Sequence of chain 1.E:
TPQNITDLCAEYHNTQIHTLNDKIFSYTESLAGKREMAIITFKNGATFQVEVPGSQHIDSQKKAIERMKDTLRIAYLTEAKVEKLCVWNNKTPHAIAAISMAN

This small molecule binds to this protein.
Small molecule (SMILES): O=C(NCCN1CCOCC1)c1cc(O[C@H]2O[C@H](CO)[C@H](O)[C@H](O)[C@H]2O)cc([N+](=O)[O-])c1

Sequence of chain 1.D:
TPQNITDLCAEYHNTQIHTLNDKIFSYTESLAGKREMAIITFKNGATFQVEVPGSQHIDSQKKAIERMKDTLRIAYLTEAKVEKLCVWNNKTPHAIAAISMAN

Binding-site contacts:
Ligand atom C2B contacts residue HIS13 of chain 1.D at 4.0 Å.
Ligand atom C2B contacts residue GLU11 of chain 1.D at 2.9 Å.
Ligand atom C2 contacts residue LYS91 of chain 1.D at 3.9 Å.
Ligand atom O6 contacts residue GLN56 of chain 1.D at 3.9 Å.
Ligand atom C6B contacts residue GLU11 of chain 1.D at 4.0 Å.
Ligand atom C2 contacts residue ASN90 of chain 1.D at 4.0 Å.
Ligand atom O2' contacts residue TYR12 of chain 1.D at 3.4 Å.
Ligand atom O1 contacts residue TRP88 of chain 1.D at 3.9 Å.
Ligand atom O4 contacts residue GLU51 of chain 1.D at 2.6 Å (salt-bridge).
Ligand atom O6 contacts residue GLN61 of chain 1.D at 3.0 Å (h-bond).
Ligand atom O2 contacts residue ASN90 of chain 1.D at 3.0 Å (h-bond).
Ligand atom O4 contacts residue GLN56 of chain 1.D at 3.3 Å.
Ligand atom C6 contacts residue HIS57 of chain 1.D at 3.5 Å.
Ligand atom N1' contacts residue TYR12 of chain 1.D at 3.4 Å.
Ligand atom O4 contacts residue LYS91 of chain 1.D at 3.0 Å (salt-bridge).
Ligand atom C4 contacts residue LYS91 of chain 1.D at 3.9 Å.
Ligand atom O1B contacts residue GLU11 of chain 1.D at 2.7 Å (salt-bridge).
Ligand atom O1B contacts residue TYR12 of chain 1.D at 4.0 Å.
Ligand atom C6 contacts residue GLN61 of chain 1.D at 4.1 Å.
Ligand atom C3 contacts residue LYS91 of chain 1.D at 3.7 Å.
Ligand atom O1' contacts residue TYR12 of chain 1.D at 3.4 Å.
Ligand atom C3 contacts residue ASN90 of chain 1.D at 3.7 Å.
Ligand atom O6 contacts residue HIS57 of chain 1.D at 3.6 Å.
Ligand atom N1' contacts residue GLY33 of chain 1.E at 3.7 Å.
Ligand atom O2' contacts residue GLY33 of chain 1.E at 3.0 Å (h-bond).
Ligand atom C4 contacts residue TRP88 of chain 1.D at 3.6 Å (hydrophobic).
Ligand atom O5 contacts residue GLN56 of chain 1.D at 3.7 Å.
Ligand atom C3 contacts residue TRP88 of chain 1.D at 3.6 Å (hydrophobic).
Ligand atom O6 contacts residue TRP88 of chain 1.D at 3.8 Å.
Ligand atom C5 contacts residue TRP88 of chain 1.D at 3.6 Å (hydrophobic).
Ligand atom C6 contacts residue GLN56 of chain 1.D at 4.0 Å.
Ligand atom O3 contacts residue TRP88 of chain 1.D at 3.8 Å.
Ligand atom C6 contacts residue TRP88 of chain 1.D at 3.7 Å (hydrophobic).
Ligand atom O3 contacts residue LYS91 of chain 1.D at 2.8 Å (salt-bridge).
Ligand atom O2' contacts residue ALA32 of chain 1.E at 4.0 Å.
Ligand atom C4 contacts residue GLU51 of chain 1.D at 3.4 Å.
Ligand atom O2' contacts residue TRP88 of chain 1.D at 3.6 Å.
Ligand atom O3 contacts residue ASN90 of chain 1.D at 2.8 Å (h-bond).
Ligand atom C3B contacts residue HIS13 of chain 1.D at 3.1 Å.
Ligand atom O1' contacts residue GLY33 of chain 1.E at 3.5 Å (h-bond).